Sequence of chain 1.E:
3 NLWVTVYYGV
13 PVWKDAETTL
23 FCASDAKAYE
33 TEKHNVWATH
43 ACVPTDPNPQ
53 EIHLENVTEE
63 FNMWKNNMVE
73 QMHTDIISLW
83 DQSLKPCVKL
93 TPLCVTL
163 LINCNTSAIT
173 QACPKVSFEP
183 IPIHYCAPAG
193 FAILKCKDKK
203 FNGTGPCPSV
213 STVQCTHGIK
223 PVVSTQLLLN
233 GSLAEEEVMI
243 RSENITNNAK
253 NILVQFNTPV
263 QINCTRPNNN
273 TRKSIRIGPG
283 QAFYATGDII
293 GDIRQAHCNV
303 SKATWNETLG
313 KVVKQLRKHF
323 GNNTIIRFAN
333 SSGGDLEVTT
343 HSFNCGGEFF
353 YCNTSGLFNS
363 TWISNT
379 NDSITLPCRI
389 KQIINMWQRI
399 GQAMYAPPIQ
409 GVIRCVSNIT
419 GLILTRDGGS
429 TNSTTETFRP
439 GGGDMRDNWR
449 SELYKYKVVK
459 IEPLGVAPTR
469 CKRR

A small-molecule ligand and the protein it binds are described below.
Small molecule (SMILES): CC(=O)N[C@@H]1[C@@H](O)[C@H](O)[C@@H](CO)O[C@H]1O

Binding-site contacts:
Ligand atom C2 contacts residue ASN265 of chain 1.E at 2.4 Å.
Ligand atom C6 contacts residue ARG412 of chain 1.E at 4.3 Å.
Ligand atom C1 contacts residue ASN265 of chain 1.E at 1.4 Å.
Ligand atom C8 contacts residue GLN263 of chain 1.E at 3.8 Å.
Ligand atom C7 contacts residue ASN265 of chain 1.E at 3.2 Å.
Ligand atom C5 contacts residue ASN265 of chain 1.E at 3.7 Å.
Ligand atom O6 contacts residue ARG412 of chain 1.E at 3.4 Å (salt-bridge).
Ligand atom N2 contacts residue ASN265 of chain 1.E at 2.9 Å (h-bond).
Ligand atom N2 contacts residue GLN263 of chain 1.E at 4.4 Å.
Ligand atom C1 contacts residue VAL414 of chain 1.E at 4.4 Å (hydrophobic).
Ligand atom C8 contacts residue ASN265 of chain 1.E at 4.3 Å.
Ligand atom C4 contacts residue ASN265 of chain 1.E at 4.2 Å.
Ligand atom O5 contacts residue ARG412 of chain 1.E at 3.7 Å.
Ligand atom O5 contacts residue ASN265 of chain 1.E at 2.4 Å (h-bond).
Ligand atom C3 contacts residue ASN265 of chain 1.E at 3.8 Å.
Ligand atom O7 contacts residue ASN265 of chain 1.E at 3.1 Å (h-bond).